The small molecule below binds the protein below.
Small molecule (SMILES): CC(=O)N[C@@H]1[C@@H](O)[C@H](O)[C@@H](CO)O[C@H]1O

Sequence of chain 1.A:
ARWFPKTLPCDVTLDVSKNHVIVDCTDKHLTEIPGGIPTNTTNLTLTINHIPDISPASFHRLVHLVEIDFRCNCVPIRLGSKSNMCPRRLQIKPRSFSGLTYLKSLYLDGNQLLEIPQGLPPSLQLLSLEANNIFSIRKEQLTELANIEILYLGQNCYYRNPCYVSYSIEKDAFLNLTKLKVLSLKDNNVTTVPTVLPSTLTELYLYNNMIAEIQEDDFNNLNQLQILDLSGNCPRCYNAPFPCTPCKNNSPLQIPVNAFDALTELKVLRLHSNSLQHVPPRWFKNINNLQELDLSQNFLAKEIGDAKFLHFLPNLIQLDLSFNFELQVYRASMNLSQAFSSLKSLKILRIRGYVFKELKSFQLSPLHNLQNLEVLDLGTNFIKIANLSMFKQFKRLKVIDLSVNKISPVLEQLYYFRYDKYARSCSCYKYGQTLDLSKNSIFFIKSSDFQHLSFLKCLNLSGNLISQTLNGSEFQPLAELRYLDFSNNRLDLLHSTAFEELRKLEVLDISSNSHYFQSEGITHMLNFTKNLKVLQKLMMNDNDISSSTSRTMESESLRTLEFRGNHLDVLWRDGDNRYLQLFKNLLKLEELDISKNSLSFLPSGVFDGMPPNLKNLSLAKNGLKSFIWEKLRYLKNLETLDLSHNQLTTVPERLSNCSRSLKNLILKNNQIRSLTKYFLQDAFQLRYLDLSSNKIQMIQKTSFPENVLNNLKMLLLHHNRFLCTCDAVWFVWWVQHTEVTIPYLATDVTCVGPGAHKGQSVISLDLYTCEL

Binding-site contacts:
Ligand atom C8 contacts residue ARG674 of chain 1.A at 3.5 Å.
Ligand atom N2 contacts residue ASN698 of chain 1.A at 3.0 Å (h-bond).
Ligand atom O6 contacts residue ARG695 of chain 1.A at 4.3 Å.
Ligand atom O5 contacts residue ARG695 of chain 1.A at 3.4 Å (salt-bridge).
Ligand atom C2 contacts residue ARG674 of chain 1.A at 4.4 Å.
Ligand atom C8 contacts residue ARG701 of chain 1.A at 3.7 Å.
Ligand atom C3 contacts residue ASN698 of chain 1.A at 3.8 Å.
Ligand atom C5 contacts residue ARG695 of chain 1.A at 4.5 Å.
Ligand atom N2 contacts residue ARG674 of chain 1.A at 3.9 Å.
Ligand atom O7 contacts residue ASN698 of chain 1.A at 3.5 Å (h-bond).
Ligand atom C2 contacts residue ASN698 of chain 1.A at 2.5 Å.
Ligand atom C5 contacts residue ASN698 of chain 1.A at 3.7 Å.
Ligand atom O7 contacts residue ARG701 of chain 1.A at 3.6 Å (salt-bridge).
Ligand atom C7 contacts residue ARG674 of chain 1.A at 4.1 Å.
Ligand atom C7 contacts residue ARG701 of chain 1.A at 4.0 Å.
Ligand atom C6 contacts residue ARG695 of chain 1.A at 4.3 Å.
Ligand atom C1 contacts residue ARG695 of chain 1.A at 4.1 Å.
Ligand atom C4 contacts residue ASN698 of chain 1.A at 4.2 Å.
Ligand atom O5 contacts residue ASN698 of chain 1.A at 2.3 Å (h-bond).
Ligand atom C8 contacts residue ASN698 of chain 1.A at 3.7 Å.
Ligand atom C1 contacts residue ASN698 of chain 1.A at 1.5 Å.
Ligand atom C7 contacts residue ASN698 of chain 1.A at 3.5 Å.
Ligand atom C1 contacts residue ARG674 of chain 1.A at 3.6 Å.